Sequence of chain 1.F:
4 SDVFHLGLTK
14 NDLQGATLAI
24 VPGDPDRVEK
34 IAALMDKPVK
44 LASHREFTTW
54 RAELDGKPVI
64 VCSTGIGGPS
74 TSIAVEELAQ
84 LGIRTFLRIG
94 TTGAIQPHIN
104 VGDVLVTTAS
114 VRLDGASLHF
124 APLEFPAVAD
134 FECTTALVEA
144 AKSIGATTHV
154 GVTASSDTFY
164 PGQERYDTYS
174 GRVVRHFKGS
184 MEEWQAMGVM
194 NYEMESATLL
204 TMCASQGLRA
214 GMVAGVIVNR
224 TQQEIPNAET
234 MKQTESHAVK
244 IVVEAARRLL

Binding-site contacts:
Ligand atom C4 contacts residue THR95 of chain 1.F at 4.0 Å.
Ligand atom C5 contacts residue GLY96 of chain 1.F at 3.4 Å.
Ligand atom N3 contacts residue GLY96 of chain 1.F at 4.0 Å.
Ligand atom N1 contacts residue THR95 of chain 1.F at 4.0 Å.
Ligand atom O2 contacts residue MET197 of chain 1.F at 3.6 Å.
Ligand atom N3 contacts residue TYR195 of chain 1.F at 3.9 Å.
Ligand atom F5 contacts residue VAL221 of chain 1.F at 3.3 Å.
Ligand atom C2 contacts residue PHE162 of chain 1.F at 3.6 Å (hydrophobic).
Ligand atom O2 contacts residue PHE162 of chain 1.F at 3.9 Å.
Ligand atom C4 contacts residue GLY96 of chain 1.F at 3.4 Å.
Ligand atom N3 contacts residue PHE162 of chain 1.F at 3.6 Å.
Ligand atom O4 contacts residue ARG168 of chain 1.F at 3.0 Å (salt-bridge).
Ligand atom C5 contacts residue THR95 of chain 1.F at 3.5 Å.
Ligand atom N1 contacts residue THR94 of chain 1.F at 3.7 Å.
Ligand atom C6 contacts residue THR94 of chain 1.F at 3.9 Å.
Ligand atom C6 contacts residue PHE162 of chain 1.F at 4.0 Å (hydrophobic).
Ligand atom O4 contacts residue VAL221 of chain 1.F at 3.7 Å.
Ligand atom C6 contacts residue R1P1 of chain 1.X at 3.8 Å.
Ligand atom N3 contacts residue ARG168 of chain 1.F at 4.0 Å.
Ligand atom F5 contacts residue THR95 of chain 1.F at 3.4 Å.
Ligand atom N1 contacts residue PHE162 of chain 1.F at 3.8 Å.
Ligand atom O4 contacts residue GLY96 of chain 1.F at 3.3 Å.
Ligand atom F5 contacts residue GLY96 of chain 1.F at 3.6 Å.
Ligand atom C4 contacts residue ARG168 of chain 1.F at 3.8 Å.
Ligand atom F5 contacts residue ILE220 of chain 1.F at 3.2 Å.
Ligand atom C6 contacts residue THR95 of chain 1.F at 3.7 Å.
Ligand atom O2 contacts residue GLU196 of chain 1.F at 3.4 Å.
Ligand atom O2 contacts residue R1P1 of chain 1.X at 3.6 Å.
Ligand atom C2 contacts residue GLN166 of chain 1.F at 3.8 Å.
Ligand atom O2 contacts residue GLN166 of chain 1.F at 3.1 Å (h-bond).
Ligand atom C2 contacts residue GLU196 of chain 1.F at 4.0 Å.
Ligand atom C2 contacts residue TYR195 of chain 1.F at 4.0 Å (hydrophobic).
Ligand atom C4 contacts residue GLN166 of chain 1.F at 3.7 Å.
Ligand atom C6 contacts residue ILE220 of chain 1.F at 3.9 Å (hydrophobic).
Ligand atom C5 contacts residue PHE162 of chain 1.F at 4.0 Å (hydrophobic).
Ligand atom N3 contacts residue GLN166 of chain 1.F at 2.9 Å (h-bond).
Ligand atom C4 contacts residue PHE162 of chain 1.F at 3.8 Å (hydrophobic).
Ligand atom F5 contacts residue PRO229 of chain 1.F at 3.7 Å.
Ligand atom N1 contacts residue R1P1 of chain 1.X at 3.1 Å (h-bond).
Ligand atom O4 contacts residue GLN166 of chain 1.F at 3.6 Å.

A protein and the small-molecule ligand that binds it are described below.
Small molecule (SMILES): O=c1[nH]cc(F)c(=O)[nH]1